Binding-site contacts:
Ligand atom CB contacts residue HIS86 of chain 1.A at 4.1 Å.
Ligand atom O contacts residue TYR58 of chain 1.A at 2.8 Å (h-bond).
Ligand atom OXT contacts residue TYR157 of chain 1.A at 2.7 Å (h-bond).
Ligand atom SG contacts residue TYR157 of chain 1.A at 4.3 Å.
Ligand atom SG contacts residue HIS140 of chain 1.A at 3.4 Å (h-bond).
Ligand atom SG contacts residue VAL142 of chain 1.A at 3.6 Å.
Ligand atom SG contacts residue FE1 of chain 1.B at 2.4 Å.
Ligand atom OXT contacts residue MET179 of chain 1.A at 3.0 Å.
Ligand atom CA contacts residue LEU75 of chain 1.A at 4.4 Å (hydrophobic).
Ligand atom CB contacts residue HIS155 of chain 1.A at 3.6 Å.
Ligand atom SG contacts residue HIS88 of chain 1.A at 4.5 Å.
Ligand atom O contacts residue ARG60 of chain 1.A at 3.2 Å (salt-bridge).
Ligand atom C contacts residue TYR58 of chain 1.A at 3.8 Å (hydrophobic).
Ligand atom C contacts residue TYR157 of chain 1.A at 3.4 Å (hydrophobic).
Ligand atom CA contacts residue HIS86 of chain 1.A at 3.5 Å.
Ligand atom N contacts residue HIS88 of chain 1.A at 3.5 Å (h-bond).
Ligand atom CB contacts residue LEU75 of chain 1.A at 3.6 Å (hydrophobic).
Ligand atom N contacts residue HIS86 of chain 1.A at 3.1 Å (h-bond).
Ligand atom OXT contacts residue ARG60 of chain 1.A at 3.1 Å (salt-bridge).
Ligand atom O contacts residue LEU75 of chain 1.A at 3.9 Å.
Ligand atom N contacts residue TYR157 of chain 1.A at 3.0 Å (h-bond).
Ligand atom OXT contacts residue LEU75 of chain 1.A at 4.0 Å.
Ligand atom C contacts residue LEU75 of chain 1.A at 3.9 Å (hydrophobic).
Ligand atom SG contacts residue HIS86 of chain 1.A at 3.5 Å (h-bond).
Ligand atom SG contacts residue LEU95 of chain 1.A at 4.3 Å.
Ligand atom CA contacts residue FE1 of chain 1.B at 3.3 Å.
Ligand atom C contacts residue MET179 of chain 1.A at 3.3 Å (hydrophobic).
Ligand atom SG contacts residue HIS155 of chain 1.A at 3.7 Å.
Ligand atom C contacts residue ARG60 of chain 1.A at 3.6 Å.
Ligand atom CB contacts residue TRP77 of chain 1.A at 4.5 Å (hydrophobic).
Ligand atom CA contacts residue TYR157 of chain 1.A at 3.3 Å (hydrophobic).
Ligand atom CA contacts residue TYR58 of chain 1.A at 4.2 Å (hydrophobic).
Ligand atom O contacts residue MET179 of chain 1.A at 3.4 Å.
Ligand atom N contacts residue FE1 of chain 1.B at 2.6 Å.
Ligand atom CB contacts residue TYR157 of chain 1.A at 3.3 Å (hydrophobic).
Ligand atom CA contacts residue MET179 of chain 1.A at 4.2 Å (hydrophobic).
Ligand atom N contacts residue MET179 of chain 1.A at 4.1 Å.
Ligand atom CB contacts residue FE1 of chain 1.B at 3.4 Å.

The small molecule below binds the protein below.
Small molecule (SMILES): N[C@@H](CS)C(=O)O

Sequence of chain 1.A:
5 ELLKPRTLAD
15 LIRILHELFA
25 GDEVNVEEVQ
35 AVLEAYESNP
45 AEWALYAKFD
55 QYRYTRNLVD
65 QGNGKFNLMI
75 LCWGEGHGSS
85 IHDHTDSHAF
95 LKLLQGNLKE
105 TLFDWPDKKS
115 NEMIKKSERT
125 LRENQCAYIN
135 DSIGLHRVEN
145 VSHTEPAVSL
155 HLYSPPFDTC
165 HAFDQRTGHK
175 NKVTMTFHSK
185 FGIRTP